Binding-site contacts:
Ligand atom ND2 contacts residue ASP43 of chain 1.A at 4.3 Å.
Ligand atom C contacts residue CYS42 of chain 1.A at 3.1 Å (hydrophobic).
Ligand atom OD1 contacts residue CYS42 of chain 1.A at 4.4 Å.
Ligand atom C contacts residue ASP43 of chain 1.A at 3.7 Å.
Ligand atom CG1 contacts residue LYS28 of chain 1.A at 4.4 Å.
Ligand atom C contacts residue PHE44 of chain 1.A at 3.7 Å (hydrophobic).
Ligand atom CA contacts residue CYS42 of chain 1.A at 4.3 Å (hydrophobic).
Ligand atom CG2 contacts residue LEU45 of chain 1.A at 4.1 Å (hydrophobic).
Ligand atom CB contacts residue PHE44 of chain 1.A at 3.9 Å (hydrophobic).
Ligand atom O contacts residue LEU45 of chain 1.A at 4.4 Å.
Ligand atom N contacts residue PHE44 of chain 1.A at 2.9 Å (h-bond).
Ligand atom OD1 contacts residue ASP43 of chain 1.A at 4.0 Å.
Ligand atom CG1 contacts residue ASP43 of chain 1.A at 3.5 Å.
Ligand atom O contacts residue PHE44 of chain 1.A at 4.3 Å.
Ligand atom O contacts residue PHE44 of chain 1.A at 4.2 Å.
Ligand atom O contacts residue CYS42 of chain 1.A at 4.4 Å.
Ligand atom O contacts residue LYS28 of chain 1.A at 3.5 Å (salt-bridge).
Ligand atom C contacts residue PHE44 of chain 1.A at 4.2 Å (hydrophobic).
Ligand atom CG2 contacts residue TYR74 of chain 1.A at 4.3 Å (hydrophobic).
Ligand atom CG1 contacts residue PHE44 of chain 1.A at 4.2 Å (hydrophobic).
Ligand atom CB contacts residue ASP43 of chain 1.A at 4.1 Å.
Ligand atom CG2 contacts residue ASP43 of chain 1.A at 4.5 Å.
Ligand atom CG2 contacts residue PHE44 of chain 1.A at 3.9 Å (hydrophobic).
Ligand atom CA contacts residue ASP43 of chain 1.A at 3.3 Å.
Ligand atom CG1 contacts residue TYR74 of chain 1.A at 4.3 Å (hydrophobic).
Ligand atom O contacts residue PHE44 of chain 1.A at 2.8 Å (h-bond).
Ligand atom CA contacts residue PHE44 of chain 1.A at 3.5 Å (hydrophobic).
Ligand atom N contacts residue ASP43 of chain 1.A at 4.3 Å.
Ligand atom O contacts residue ASP43 of chain 1.A at 3.4 Å.
Ligand atom CG contacts residue ASP43 of chain 1.A at 3.9 Å.
Ligand atom CG2 contacts residue LEU4 of chain 1.A at 3.9 Å (hydrophobic).
Ligand atom C contacts residue ASP43 of chain 1.A at 4.4 Å.
Ligand atom O contacts residue CYS42 of chain 1.A at 3.8 Å.

The protein below binds the small molecule below.
Small molecule (SMILES): CC(C)C[C@H](N)C(=O)N[C@H](C(=O)N[C@H](C(=O)N[C@H](C=O)CC(N)=O)C(C)C)C(C)C

Sequence of chain 1.A:
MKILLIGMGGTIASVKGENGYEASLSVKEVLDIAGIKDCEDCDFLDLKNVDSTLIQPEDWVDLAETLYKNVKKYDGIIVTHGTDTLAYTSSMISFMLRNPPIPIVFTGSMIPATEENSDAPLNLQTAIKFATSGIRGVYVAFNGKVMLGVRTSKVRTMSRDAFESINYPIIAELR